Sequence of chain 1.A:
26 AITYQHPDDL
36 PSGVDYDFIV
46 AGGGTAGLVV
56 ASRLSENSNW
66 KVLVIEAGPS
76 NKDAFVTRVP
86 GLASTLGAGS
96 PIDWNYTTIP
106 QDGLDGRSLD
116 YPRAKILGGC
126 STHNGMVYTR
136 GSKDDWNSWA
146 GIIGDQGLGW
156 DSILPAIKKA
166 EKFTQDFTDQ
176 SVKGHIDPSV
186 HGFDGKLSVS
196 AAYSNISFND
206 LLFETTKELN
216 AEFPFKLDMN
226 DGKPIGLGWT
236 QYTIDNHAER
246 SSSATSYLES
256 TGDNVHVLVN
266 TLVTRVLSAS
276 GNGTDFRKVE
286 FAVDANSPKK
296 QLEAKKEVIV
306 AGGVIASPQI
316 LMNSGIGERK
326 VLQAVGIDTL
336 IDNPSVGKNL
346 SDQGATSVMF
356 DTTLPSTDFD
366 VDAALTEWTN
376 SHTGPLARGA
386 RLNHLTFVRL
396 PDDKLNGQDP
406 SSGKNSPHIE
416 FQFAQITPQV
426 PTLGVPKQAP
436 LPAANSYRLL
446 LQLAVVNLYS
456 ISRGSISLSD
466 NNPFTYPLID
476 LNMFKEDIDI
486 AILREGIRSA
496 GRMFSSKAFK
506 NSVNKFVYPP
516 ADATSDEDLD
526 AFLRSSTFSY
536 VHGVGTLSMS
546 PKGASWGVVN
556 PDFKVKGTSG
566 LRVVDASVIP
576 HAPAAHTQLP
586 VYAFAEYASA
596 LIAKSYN

Binding-site contacts:
Ligand atom C2 contacts residue TRP551 of chain 1.A at 4.2 Å (hydrophobic).
Ligand atom O3 contacts residue TRP551 of chain 1.A at 3.2 Å.
Ligand atom O5 contacts residue TRP551 of chain 1.A at 3.8 Å.
Ligand atom C3 contacts residue TRP551 of chain 1.A at 4.0 Å (hydrophobic).
Ligand atom O7 contacts residue ASN344 of chain 1.A at 3.5 Å (h-bond).
Ligand atom C7 contacts residue ASN344 of chain 1.A at 3.5 Å.
Ligand atom C8 contacts residue SER340 of chain 1.A at 4.2 Å.
Ligand atom C4 contacts residue ASN344 of chain 1.A at 4.3 Å.
Ligand atom O7 contacts residue SER340 of chain 1.A at 2.7 Å (h-bond).
Ligand atom C5 contacts residue TRP551 of chain 1.A at 3.7 Å (hydrophobic).
Ligand atom O7 contacts residue TRP551 of chain 1.A at 4.4 Å.
Ligand atom O7 contacts residue LYS343 of chain 1.A at 4.1 Å.
Ligand atom O4 contacts residue TRP551 of chain 1.A at 4.5 Å.
Ligand atom C6 contacts residue SER550 of chain 1.A at 3.2 Å.
Ligand atom C5 contacts residue SER550 of chain 1.A at 3.3 Å.
Ligand atom C8 contacts residue LYS343 of chain 1.A at 3.6 Å.
Ligand atom O4 contacts residue SER550 of chain 1.A at 3.2 Å (h-bond).
Ligand atom C5 contacts residue ASN344 of chain 1.A at 3.6 Å.
Ligand atom C1 contacts residue TRP551 of chain 1.A at 3.8 Å (hydrophobic).
Ligand atom C8 contacts residue PRO339 of chain 1.A at 4.1 Å (hydrophobic).
Ligand atom C6 contacts residue TRP551 of chain 1.A at 3.9 Å (hydrophobic).
Ligand atom O5 contacts residue ASN344 of chain 1.A at 2.3 Å (h-bond).
Ligand atom C2 contacts residue ASN344 of chain 1.A at 2.5 Å.
Ligand atom C4 contacts residue TRP551 of chain 1.A at 3.8 Å (hydrophobic).
Ligand atom C4 contacts residue SER550 of chain 1.A at 3.9 Å.
Ligand atom C7 contacts residue LYS343 of chain 1.A at 4.0 Å.
Ligand atom N2 contacts residue ASN344 of chain 1.A at 3.0 Å (h-bond).
Ligand atom C7 contacts residue SER340 of chain 1.A at 3.6 Å.
Ligand atom C1 contacts residue ASN344 of chain 1.A at 1.4 Å.
Ligand atom N2 contacts residue TRP551 of chain 1.A at 4.5 Å.
Ligand atom O6 contacts residue TRP551 of chain 1.A at 4.5 Å.
Ligand atom O6 contacts residue SER550 of chain 1.A at 4.5 Å.
Ligand atom O7 contacts residue GLY552 of chain 1.A at 4.5 Å.
Ligand atom C3 contacts residue ASN344 of chain 1.A at 3.9 Å.

The protein below binds the small molecule below.
Small molecule (SMILES): CC(=O)N[C@H]1[C@H](O[C@H]2[C@H](O)[C@@H](NC(C)=O)CO[C@@H]2CO)O[C@H](CO)[C@@H](O)[C@@H]1O